A protein and the small-molecule ligand that binds it are described below.
Small molecule (SMILES): CC(=O)N[C@@H]1[C@@H](O)[C@H](O)[C@@H](CO)O[C@H]1O

Binding-site contacts:
Ligand atom C5 contacts residue ASN31 of chain 1.D at 3.7 Å.
Ligand atom O5 contacts residue ASN31 of chain 1.D at 2.4 Å (h-bond).
Ligand atom C3 contacts residue ASN31 of chain 1.D at 3.8 Å.
Ligand atom N2 contacts residue ASN31 of chain 1.D at 2.9 Å (h-bond).
Ligand atom C4 contacts residue ASN31 of chain 1.D at 4.2 Å.
Ligand atom C1 contacts residue ASN31 of chain 1.D at 1.4 Å.
Ligand atom C2 contacts residue ASN31 of chain 1.D at 2.5 Å.
Ligand atom O5 contacts residue SER33 of chain 1.D at 4.5 Å.
Ligand atom O7 contacts residue ASN31 of chain 1.D at 3.4 Å (h-bond).
Ligand atom O6 contacts residue SER33 of chain 1.D at 4.0 Å.
Ligand atom C8 contacts residue ASN31 of chain 1.D at 4.5 Å.
Ligand atom C7 contacts residue ASN31 of chain 1.D at 3.4 Å.

Sequence of chain 1.D:
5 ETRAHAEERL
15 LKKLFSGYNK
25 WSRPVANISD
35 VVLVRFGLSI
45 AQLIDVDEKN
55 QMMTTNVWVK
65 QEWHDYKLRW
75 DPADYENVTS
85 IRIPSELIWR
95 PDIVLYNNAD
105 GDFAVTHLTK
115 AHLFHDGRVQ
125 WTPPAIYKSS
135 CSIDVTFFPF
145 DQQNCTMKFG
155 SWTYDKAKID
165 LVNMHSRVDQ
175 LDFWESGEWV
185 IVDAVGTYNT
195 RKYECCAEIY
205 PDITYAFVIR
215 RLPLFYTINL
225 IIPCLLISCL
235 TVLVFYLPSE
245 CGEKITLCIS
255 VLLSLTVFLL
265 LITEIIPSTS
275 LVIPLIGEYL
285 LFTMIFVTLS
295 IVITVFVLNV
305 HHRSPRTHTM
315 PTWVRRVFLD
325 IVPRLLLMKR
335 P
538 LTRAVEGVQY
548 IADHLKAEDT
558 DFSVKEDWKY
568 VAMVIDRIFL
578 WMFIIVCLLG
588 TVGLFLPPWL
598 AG